Sequence of chain 1.A:
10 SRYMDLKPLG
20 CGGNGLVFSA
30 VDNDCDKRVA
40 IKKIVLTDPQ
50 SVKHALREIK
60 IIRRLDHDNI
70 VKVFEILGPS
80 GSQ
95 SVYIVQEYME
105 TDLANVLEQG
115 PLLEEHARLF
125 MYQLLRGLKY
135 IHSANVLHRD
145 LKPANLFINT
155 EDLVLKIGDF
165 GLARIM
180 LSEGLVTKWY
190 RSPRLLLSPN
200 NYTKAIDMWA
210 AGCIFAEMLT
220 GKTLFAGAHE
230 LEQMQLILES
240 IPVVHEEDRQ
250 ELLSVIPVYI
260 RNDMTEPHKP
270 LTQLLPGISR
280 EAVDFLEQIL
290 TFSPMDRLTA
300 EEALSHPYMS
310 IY

The small molecule below binds the protein below.
Small molecule (SMILES): COc1ccc(-n2nnc3cnc(N[C@@H]4CCN(c5ccncc5)C4)nc32)cc1

Binding-site contacts:
Ligand atom C23 contacts residue TYR102 of chain 1.A at 3.8 Å (hydrophobic).
Ligand atom C23 contacts residue LEU18 of chain 1.A at 3.9 Å (hydrophobic).
Ligand atom N7 contacts residue VAL26 of chain 1.A at 3.9 Å.
Ligand atom C29 contacts residue LEU18 of chain 1.A at 3.7 Å (hydrophobic).
Ligand atom C5 contacts residue PHE151 of chain 1.A at 3.5 Å (hydrophobic).
Ligand atom O16 contacts residue CYS20 of chain 1.A at 3.5 Å (h-bond).
Ligand atom N2 contacts residue GLU101 of chain 1.A at 3.6 Å (salt-bridge).
Ligand atom C1 contacts residue PHE151 of chain 1.A at 4.0 Å (hydrophobic).
Ligand atom C18 contacts residue CYS20 of chain 1.A at 3.7 Å (hydrophobic).
Ligand atom C23 contacts residue MET103 of chain 1.A at 3.4 Å (hydrophobic).
Ligand atom C9 contacts residue VAL26 of chain 1.A at 3.6 Å (hydrophobic).
Ligand atom C9 contacts residue PHE151 of chain 1.A at 3.8 Å (hydrophobic).
Ligand atom C21 contacts residue ASP106 of chain 1.A at 3.5 Å.
Ligand atom C3 contacts residue ALA39 of chain 1.A at 3.8 Å (hydrophobic).
Ligand atom C24 contacts residue GLU104 of chain 1.A at 3.8 Å.
Ligand atom N2 contacts residue TYR102 of chain 1.A at 3.8 Å.
Ligand atom C4 contacts residue ALA39 of chain 1.A at 3.8 Å (hydrophobic).
Ligand atom C25 contacts residue GLU104 of chain 1.A at 3.2 Å.
Ligand atom C20 contacts residue PHE151 of chain 1.A at 3.7 Å (hydrophobic).
Ligand atom C26 contacts residue GLU104 of chain 1.A at 3.6 Å.
Ligand atom C14 contacts residue VAL26 of chain 1.A at 4.0 Å (hydrophobic).
Ligand atom C3 contacts residue MET103 of chain 1.A at 3.8 Å (hydrophobic).
Ligand atom C10 contacts residue PHE151 of chain 1.A at 3.9 Å (hydrophobic).
Ligand atom N17 contacts residue MET103 of chain 1.A at 2.7 Å (h-bond).
Ligand atom N6 contacts residue PHE151 of chain 1.A at 3.5 Å.
Ligand atom C15 contacts residue VAL26 of chain 1.A at 3.6 Å (hydrophobic).
Ligand atom C12 contacts residue VAL26 of chain 1.A at 3.7 Å (hydrophobic).
Ligand atom C20 contacts residue MET103 of chain 1.A at 3.9 Å (hydrophobic).
Ligand atom N2 contacts residue MET103 of chain 1.A at 2.9 Å (h-bond).
Ligand atom N8 contacts residue GLN100 of chain 1.A at 3.8 Å.
Ligand atom C10 contacts residue VAL26 of chain 1.A at 3.7 Å (hydrophobic).
Ligand atom N13 contacts residue PHE151 of chain 1.A at 3.8 Å.
Ligand atom C19 contacts residue MET103 of chain 1.A at 3.5 Å (hydrophobic).
Ligand atom C21 contacts residue THR105 of chain 1.A at 3.7 Å.
Ligand atom C23 contacts residue GLU104 of chain 1.A at 3.8 Å.
Ligand atom N7 contacts residue PHE151 of chain 1.A at 3.5 Å.
Ligand atom C3 contacts residue GLU101 of chain 1.A at 3.1 Å.
Ligand atom C1 contacts residue MET103 of chain 1.A at 3.7 Å (hydrophobic).
Ligand atom C20 contacts residue THR105 of chain 1.A at 3.6 Å.
Ligand atom C25 contacts residue THR105 of chain 1.A at 3.8 Å.